A protein and the small-molecule ligand that binds it are described below.
Small molecule (SMILES): O=c1[nH]c(=O)c2nn[nH]c2[nH]1

Sequence of chain 1.A:
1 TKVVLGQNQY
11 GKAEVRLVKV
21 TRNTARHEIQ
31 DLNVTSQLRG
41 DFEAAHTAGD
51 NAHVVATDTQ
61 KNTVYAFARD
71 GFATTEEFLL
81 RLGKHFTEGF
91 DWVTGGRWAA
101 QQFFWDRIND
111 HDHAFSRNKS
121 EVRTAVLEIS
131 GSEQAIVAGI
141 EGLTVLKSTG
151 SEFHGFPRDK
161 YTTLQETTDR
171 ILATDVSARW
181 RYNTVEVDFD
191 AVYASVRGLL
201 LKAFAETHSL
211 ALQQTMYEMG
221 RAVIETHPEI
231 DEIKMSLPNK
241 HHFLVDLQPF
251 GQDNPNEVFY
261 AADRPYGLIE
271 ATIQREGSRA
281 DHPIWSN

Sequence of chain 1.D:
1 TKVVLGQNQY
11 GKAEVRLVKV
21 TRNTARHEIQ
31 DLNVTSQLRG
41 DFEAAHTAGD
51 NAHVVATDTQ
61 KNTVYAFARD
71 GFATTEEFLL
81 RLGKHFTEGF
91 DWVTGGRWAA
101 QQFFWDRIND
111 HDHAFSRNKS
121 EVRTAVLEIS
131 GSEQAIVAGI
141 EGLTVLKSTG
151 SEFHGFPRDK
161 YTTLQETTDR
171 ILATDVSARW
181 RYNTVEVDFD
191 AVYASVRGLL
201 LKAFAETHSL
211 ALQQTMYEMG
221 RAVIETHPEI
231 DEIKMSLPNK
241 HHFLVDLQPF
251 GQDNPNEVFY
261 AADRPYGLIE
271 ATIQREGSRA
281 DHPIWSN

Binding-site contacts:
Ligand atom O2 contacts residue ARG170 of chain 1.D at 2.9 Å (salt-bridge).
Ligand atom O2 contacts residue ASN239 of chain 1.D at 3.8 Å.
Ligand atom N3 contacts residue PHE153 of chain 1.D at 3.7 Å.
Ligand atom C2 contacts residue ARG170 of chain 1.D at 3.8 Å.
Ligand atom O6 contacts residue PHE153 of chain 1.D at 3.7 Å.
Ligand atom C6 contacts residue VAL54 of chain 1.A at 3.8 Å (hydrophobic).
Ligand atom C5 contacts residue PHE153 of chain 1.D at 3.1 Å (hydrophobic).
Ligand atom C6 contacts residue THR57 of chain 1.A at 4.1 Å.
Ligand atom N7 contacts residue PHE153 of chain 1.D at 3.5 Å.
Ligand atom O2 contacts residue ALA211 of chain 1.D at 3.7 Å.
Ligand atom N8 contacts residue PHE153 of chain 1.D at 3.5 Å.
Ligand atom C2 contacts residue ASN239 of chain 1.D at 3.8 Å.
Ligand atom N9 contacts residue THR57 of chain 1.A at 3.8 Å.
Ligand atom O6 contacts residue VAL54 of chain 1.A at 2.9 Å.
Ligand atom N1 contacts residue GLN213 of chain 1.D at 3.2 Å (h-bond).
Ligand atom C4 contacts residue PHE153 of chain 1.D at 3.2 Å (hydrophobic).
Ligand atom N7 contacts residue THR57 of chain 1.A at 2.7 Å (h-bond).
Ligand atom O2 contacts residue LEU212 of chain 1.D at 3.0 Å (h-bond).
Ligand atom N8 contacts residue LEU164 of chain 1.D at 3.6 Å.
Ligand atom N9 contacts residue PHE153 of chain 1.D at 3.4 Å.
Ligand atom C2 contacts residue PHE153 of chain 1.D at 3.4 Å (hydrophobic).
Ligand atom O6 contacts residue GLN213 of chain 1.D at 3.0 Å (h-bond).
Ligand atom N8 contacts residue ALA56 of chain 1.A at 3.7 Å.
Ligand atom O2 contacts residue PHE153 of chain 1.D at 3.7 Å.
Ligand atom O6 contacts residue THR57 of chain 1.A at 4.0 Å.
Ligand atom N3 contacts residue ARG170 of chain 1.D at 3.2 Å (salt-bridge).
Ligand atom N9 contacts residue LEU164 of chain 1.D at 3.7 Å.
Ligand atom N1 contacts residue PHE153 of chain 1.D at 3.3 Å.
Ligand atom N3 contacts residue ASN239 of chain 1.D at 3.5 Å (h-bond).
Ligand atom C4 contacts residue ARG170 of chain 1.D at 4.1 Å.
Ligand atom C2 contacts residue LEU212 of chain 1.D at 4.1 Å (hydrophobic).
Ligand atom N8 contacts residue THR57 of chain 1.A at 3.1 Å (h-bond).
Ligand atom C5 contacts residue THR57 of chain 1.A at 3.9 Å.
Ligand atom O6 contacts residue TYR10 of chain 1.A at 3.6 Å.
Ligand atom C2 contacts residue GLN213 of chain 1.D at 4.0 Å.
Ligand atom N8 contacts residue ASP58 of chain 1.A at 3.8 Å.
Ligand atom N7 contacts residue ALA56 of chain 1.A at 3.3 Å.
Ligand atom O2 contacts residue GLN213 of chain 1.D at 4.0 Å.
Ligand atom C6 contacts residue GLN213 of chain 1.D at 3.8 Å.
Ligand atom C6 contacts residue PHE153 of chain 1.D at 3.2 Å (hydrophobic).